A protein and the small-molecule ligand that binds it are described below.
Small molecule (SMILES): O=C(O)[C@@](O)(COP(=O)(O)O)[C@H](O)[C@H](O)COP(=O)(O)O

Sequence of chain 1.A:
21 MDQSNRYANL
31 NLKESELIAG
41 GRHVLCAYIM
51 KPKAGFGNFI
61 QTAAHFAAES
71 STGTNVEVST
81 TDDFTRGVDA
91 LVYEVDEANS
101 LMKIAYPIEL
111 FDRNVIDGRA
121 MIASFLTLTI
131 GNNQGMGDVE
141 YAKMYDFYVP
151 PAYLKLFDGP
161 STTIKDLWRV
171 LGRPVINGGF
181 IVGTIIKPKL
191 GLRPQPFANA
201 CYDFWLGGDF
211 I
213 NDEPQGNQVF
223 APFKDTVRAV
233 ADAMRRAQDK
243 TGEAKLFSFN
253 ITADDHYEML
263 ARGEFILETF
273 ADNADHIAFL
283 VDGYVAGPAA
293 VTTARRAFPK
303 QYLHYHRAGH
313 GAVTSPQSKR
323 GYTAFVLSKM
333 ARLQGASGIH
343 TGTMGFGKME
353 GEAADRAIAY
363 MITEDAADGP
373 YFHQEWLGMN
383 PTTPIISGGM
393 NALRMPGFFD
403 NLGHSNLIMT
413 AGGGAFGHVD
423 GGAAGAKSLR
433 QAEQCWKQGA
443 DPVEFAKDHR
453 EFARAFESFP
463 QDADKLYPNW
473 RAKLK

Sequence of chain 1.B:
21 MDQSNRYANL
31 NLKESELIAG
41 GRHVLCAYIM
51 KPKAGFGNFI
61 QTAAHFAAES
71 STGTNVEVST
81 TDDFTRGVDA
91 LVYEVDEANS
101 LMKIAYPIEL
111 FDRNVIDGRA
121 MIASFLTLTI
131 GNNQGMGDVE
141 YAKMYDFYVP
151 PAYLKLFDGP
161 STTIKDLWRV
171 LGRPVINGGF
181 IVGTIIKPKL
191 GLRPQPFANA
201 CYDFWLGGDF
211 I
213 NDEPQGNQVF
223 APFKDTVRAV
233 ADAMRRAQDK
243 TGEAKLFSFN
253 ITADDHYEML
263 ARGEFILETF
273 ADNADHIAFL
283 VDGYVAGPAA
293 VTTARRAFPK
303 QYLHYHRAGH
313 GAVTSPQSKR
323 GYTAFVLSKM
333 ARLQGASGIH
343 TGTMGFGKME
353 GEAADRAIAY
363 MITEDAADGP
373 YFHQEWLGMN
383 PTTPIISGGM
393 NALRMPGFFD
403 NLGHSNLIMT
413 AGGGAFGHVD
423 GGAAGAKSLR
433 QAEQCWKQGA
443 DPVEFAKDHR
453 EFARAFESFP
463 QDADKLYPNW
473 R

Binding-site contacts:
Ligand atom O3 contacts residue KCX212 of chain 1.B at 2.9 Å (h-bond).
Ligand atom O2P contacts residue GLY414 of chain 1.B at 2.9 Å (h-bond).
Ligand atom O1 contacts residue LYS187 of chain 1.B at 3.2 Å.
Ligand atom C contacts residue ASN132 of chain 1.A at 3.3 Å.
Ligand atom O1P contacts residue THR74 of chain 1.A at 2.8 Å (h-bond).
Ligand atom O3 contacts residue HIS308 of chain 1.B at 2.9 Å (h-bond).
Ligand atom C2 contacts residue MG1 of chain 1.J at 3.1 Å.
Ligand atom O4P contacts residue ARG309 of chain 1.B at 3.0 Å (salt-bridge).
Ligand atom O6 contacts residue MG1 of chain 1.J at 2.0 Å.
Ligand atom O2 contacts residue MG1 of chain 1.J at 2.7 Å.
Ligand atom O1P contacts residue LYS187 of chain 1.B at 3.4 Å.
Ligand atom O6 contacts residue GLU215 of chain 1.B at 3.0 Å (salt-bridge).
Ligand atom O7 contacts residue LYS350 of chain 1.B at 3.1 Å (salt-bridge).
Ligand atom C contacts residue MG1 of chain 1.J at 2.9 Å.
Ligand atom P1 contacts residue LYS350 of chain 1.B at 3.6 Å.
Ligand atom O4 contacts residue GLY390 of chain 1.B at 3.2 Å.
Ligand atom O6 contacts residue ASN132 of chain 1.A at 2.5 Å (h-bond).
Ligand atom O6 contacts residue ASP214 of chain 1.B at 3.3 Å (salt-bridge).
Ligand atom O3 contacts residue GLU215 of chain 1.B at 3.1 Å (salt-bridge).
Ligand atom C3 contacts residue KCX212 of chain 1.B at 3.2 Å.
Ligand atom O2 contacts residue KCX212 of chain 1.B at 3.0 Å (h-bond).
Ligand atom O3 contacts residue MG1 of chain 1.J at 2.4 Å.
Ligand atom O2 contacts residue ILE185 of chain 1.B at 3.3 Å.
Ligand atom O1P contacts residue GLY415 of chain 1.B at 3.1 Å (h-bond).
Ligand atom O3 contacts residue ASN132 of chain 1.A at 3.3 Å (h-bond).
Ligand atom C3 contacts residue MG1 of chain 1.J at 3.3 Å.
Ligand atom C3 contacts residue SER389 of chain 1.B at 3.3 Å.
Ligand atom O3P contacts residue GLY391 of chain 1.B at 2.9 Å (h-bond).
Ligand atom C5 contacts residue ASN132 of chain 1.A at 3.6 Å.
Ligand atom O6P contacts residue ARG309 of chain 1.B at 3.0 Å (salt-bridge).
Ligand atom C contacts residue LYS187 of chain 1.B at 3.5 Å.
Ligand atom O4 contacts residue SER389 of chain 1.B at 2.9 Å (h-bond).
Ligand atom O2 contacts residue LYS187 of chain 1.B at 3.7 Å.
Ligand atom O7 contacts residue LYS187 of chain 1.B at 3.3 Å (salt-bridge).
Ligand atom O3P contacts residue LYS350 of chain 1.B at 2.6 Å (salt-bridge).
Ligand atom O5P contacts residue HIS342 of chain 1.B at 3.0 Å (h-bond).
Ligand atom O5P contacts residue SER389 of chain 1.B at 3.3 Å (h-bond).
Ligand atom O6 contacts residue LYS189 of chain 1.B at 3.4 Å (salt-bridge).
Ligand atom C1 contacts residue SER389 of chain 1.B at 3.6 Å.
Ligand atom O3P contacts residue THR74 of chain 1.A at 3.5 Å (h-bond).